Binding-site contacts:
Ligand atom C5 contacts residue ASN47 of chain 1.C at 3.7 Å.
Ligand atom C8 contacts residue SER49 of chain 1.C at 3.9 Å.
Ligand atom O7 contacts residue SER48 of chain 1.C at 3.6 Å.
Ligand atom C6 contacts residue TYR45 of chain 1.C at 4.2 Å (hydrophobic).
Ligand atom O5 contacts residue ASN47 of chain 1.C at 2.4 Å (h-bond).
Ligand atom N2 contacts residue ASN42 of chain 1.C at 4.4 Å.
Ligand atom C8 contacts residue LEU40 of chain 1.C at 3.5 Å (hydrophobic).
Ligand atom C3 contacts residue ASN47 of chain 1.C at 3.8 Å.
Ligand atom C5 contacts residue TYR45 of chain 1.C at 3.8 Å (hydrophobic).
Ligand atom C4 contacts residue ASN47 of chain 1.C at 4.2 Å.
Ligand atom O7 contacts residue SER49 of chain 1.C at 2.9 Å (h-bond).
Ligand atom N2 contacts residue ASN47 of chain 1.C at 3.0 Å (h-bond).
Ligand atom C2 contacts residue ASN47 of chain 1.C at 2.5 Å.
Ligand atom C8 contacts residue ASN47 of chain 1.C at 3.4 Å.
Ligand atom C7 contacts residue ASN47 of chain 1.C at 3.2 Å.
Ligand atom C8 contacts residue SER48 of chain 1.C at 3.4 Å.
Ligand atom C7 contacts residue SER48 of chain 1.C at 4.1 Å.
Ligand atom O5 contacts residue TYR45 of chain 1.C at 4.2 Å.
Ligand atom C1 contacts residue TYR45 of chain 1.C at 4.4 Å (hydrophobic).
Ligand atom C8 contacts residue PHE41 of chain 1.C at 4.4 Å (hydrophobic).
Ligand atom O7 contacts residue ASN47 of chain 1.C at 3.5 Å (h-bond).
Ligand atom O6 contacts residue TYR45 of chain 1.C at 4.1 Å.
Ligand atom C7 contacts residue SER49 of chain 1.C at 3.7 Å.
Ligand atom C1 contacts residue ASN47 of chain 1.C at 1.5 Å.
Ligand atom C8 contacts residue ASN42 of chain 1.C at 3.8 Å.

Sequence of chain 1.C:
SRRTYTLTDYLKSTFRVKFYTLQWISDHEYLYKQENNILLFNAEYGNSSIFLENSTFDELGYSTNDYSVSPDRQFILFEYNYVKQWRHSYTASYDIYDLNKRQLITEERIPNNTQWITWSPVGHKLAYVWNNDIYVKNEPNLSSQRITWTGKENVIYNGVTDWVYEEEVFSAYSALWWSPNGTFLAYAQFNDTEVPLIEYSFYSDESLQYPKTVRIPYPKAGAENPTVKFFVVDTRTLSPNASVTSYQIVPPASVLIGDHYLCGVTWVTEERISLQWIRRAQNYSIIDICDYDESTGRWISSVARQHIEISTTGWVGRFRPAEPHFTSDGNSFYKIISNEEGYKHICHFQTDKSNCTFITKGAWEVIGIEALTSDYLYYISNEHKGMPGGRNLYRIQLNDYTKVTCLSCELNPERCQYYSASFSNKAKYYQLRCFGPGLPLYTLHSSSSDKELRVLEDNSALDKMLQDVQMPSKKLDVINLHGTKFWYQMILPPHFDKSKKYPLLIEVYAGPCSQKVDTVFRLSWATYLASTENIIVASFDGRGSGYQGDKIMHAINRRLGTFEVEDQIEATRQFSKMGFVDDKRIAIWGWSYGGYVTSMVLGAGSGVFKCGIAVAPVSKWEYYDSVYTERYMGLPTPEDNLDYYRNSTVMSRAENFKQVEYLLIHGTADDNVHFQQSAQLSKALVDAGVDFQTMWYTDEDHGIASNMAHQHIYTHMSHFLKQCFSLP

A protein and the small-molecule ligand that binds it are described below.
Small molecule (SMILES): CC(=O)N[C@@H]1[C@@H](O)[C@H](O)[C@@H](CO)O[C@H]1O